Sequence of chain 1.A:
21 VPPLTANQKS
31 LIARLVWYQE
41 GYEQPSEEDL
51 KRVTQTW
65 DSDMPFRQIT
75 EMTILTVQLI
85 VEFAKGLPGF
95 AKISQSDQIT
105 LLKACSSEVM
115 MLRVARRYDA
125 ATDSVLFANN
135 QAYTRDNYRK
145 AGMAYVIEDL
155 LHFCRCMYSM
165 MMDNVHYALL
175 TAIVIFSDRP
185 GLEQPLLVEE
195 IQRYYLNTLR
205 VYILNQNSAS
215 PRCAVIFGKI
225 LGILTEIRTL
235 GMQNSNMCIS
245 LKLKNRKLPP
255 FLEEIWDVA

A protein and the small-molecule ligand that binds it are described below.
Small molecule (SMILES): CC(C)CC[C@@H](O)[C@](C)(O)[C@H]1CC[C@@]2(O)C3=CC(=O)[C@@H]4C[C@@H](O)[C@@H](O)C[C@]4(C)[C@H]3CC[C@]12C

Binding-site contacts:
Ligand atom C17 contacts residue TYR142 of chain 1.A at 3.7 Å (hydrophobic).
Ligand atom O3 contacts residue ARG121 of chain 1.A at 3.6 Å.
Ligand atom C7 contacts residue MET76 of chain 1.A at 3.6 Å (hydrophobic).
Ligand atom C26 contacts residue MET147 of chain 1.A at 3.6 Å (hydrophobic).
Ligand atom C8 contacts residue THR80 of chain 1.A at 3.6 Å.
Ligand atom C19 contacts residue LEU130 of chain 1.A at 3.6 Å (hydrophobic).
Ligand atom C6 contacts residue PHE131 of chain 1.A at 3.6 Å (hydrophobic).
Ligand atom O6 contacts residue MET76 of chain 1.A at 3.7 Å.
Ligand atom O14 contacts residue THR80 of chain 1.A at 3.3 Å (h-bond).
Ligand atom O3 contacts residue GLN44 of chain 1.A at 3.6 Å.
Ligand atom C4 contacts residue THR80 of chain 1.A at 3.4 Å.
Ligand atom C16 contacts residue THR77 of chain 1.A at 3.6 Å.
Ligand atom C27 contacts residue ASN238 of chain 1.A at 3.6 Å.
Ligand atom C26 contacts residue THR77 of chain 1.A at 3.5 Å.
Ligand atom C15 contacts residue ILE73 of chain 1.A at 3.6 Å (hydrophobic).
Ligand atom C6 contacts residue ALA132 of chain 1.A at 3.5 Å (hydrophobic).
Ligand atom C24 contacts residue ASN238 of chain 1.A at 3.6 Å.
Ligand atom O2 contacts residue ARG117 of chain 1.A at 2.9 Å (salt-bridge).
Ligand atom C15 contacts residue THR77 of chain 1.A at 3.6 Å.
Ligand atom O2 contacts residue GLU43 of chain 1.A at 2.8 Å (salt-bridge).
Ligand atom O14 contacts residue THR77 of chain 1.A at 3.2 Å.
Ligand atom C20 contacts residue TYR142 of chain 1.A at 3.6 Å (hydrophobic).
Ligand atom O20 contacts residue TYR142 of chain 1.A at 2.5 Å (h-bond).
Ligand atom C9 contacts residue THR80 of chain 1.A at 3.1 Å.
Ligand atom C15 contacts residue PHE131 of chain 1.A at 3.6 Å (hydrophobic).
Ligand atom C18 contacts residue TYR142 of chain 1.A at 3.1 Å (hydrophobic).
Ligand atom C18 contacts residue VAL118 of chain 1.A at 3.5 Å (hydrophobic).
Ligand atom C3 contacts residue THR80 of chain 1.A at 3.6 Å.
Ligand atom C16 contacts residue TYR142 of chain 1.A at 3.3 Å (hydrophobic).
Ligand atom O6 contacts residue PHE131 of chain 1.A at 2.9 Å.
Ligand atom C7 contacts residue PHE131 of chain 1.A at 3.7 Å (hydrophobic).
Ligand atom C2 contacts residue THR80 of chain 1.A at 3.5 Å.
Ligand atom O22 contacts residue VAL150 of chain 1.A at 3.4 Å.
Ligand atom C3 contacts residue GLU43 of chain 1.A at 3.4 Å.
Ligand atom O20 contacts residue LEU154 of chain 1.A at 3.5 Å.
Ligand atom C25 contacts residue ASN238 of chain 1.A at 3.7 Å.
Ligand atom C16 contacts residue ILE73 of chain 1.A at 3.4 Å (hydrophobic).
Ligand atom O3 contacts residue GLU43 of chain 1.A at 2.7 Å (salt-bridge).
Ligand atom O6 contacts residue ALA132 of chain 1.A at 2.7 Å (h-bond).
Ligand atom C2 contacts residue GLU43 of chain 1.A at 3.6 Å.